Binding-site contacts:
Ligand atom O01 contacts residue ALA53 of chain 1.B at 4.0 Å.
Ligand atom C17 contacts residue MET45 of chain 1.B at 3.5 Å (hydrophobic).
Ligand atom C04 contacts residue MET46 of chain 1.B at 3.7 Å (hydrophobic).
Ligand atom O19 contacts residue ILE127 of chain 1.B at 3.7 Å.
Ligand atom C03 contacts residue THR50 of chain 1.B at 3.6 Å.
Ligand atom C05 contacts residue ALA53 of chain 1.B at 3.5 Å (hydrophobic).
Ligand atom C15 contacts residue PHE128 of chain 1.B at 3.3 Å (hydrophobic).
Ligand atom C18 contacts residue LEU49 of chain 1.B at 4.0 Å (hydrophobic).
Ligand atom O01 contacts residue LEU243 of chain 1.B at 3.1 Å.
Ligand atom O28 contacts residue LEU90 of chain 1.B at 4.0 Å.
Ligand atom C17 contacts residue MET46 of chain 1.B at 4.0 Å (hydrophobic).
Ligand atom O12 contacts residue MET124 of chain 1.B at 3.6 Å.
Ligand atom C29 contacts residue GLU56 of chain 1.B at 3.8 Å.
Ligand atom C14 contacts residue MET124 of chain 1.B at 3.5 Å (hydrophobic).
Ligand atom C15 contacts residue MET124 of chain 1.B at 3.8 Å (hydrophobic).
Ligand atom O01 contacts residue THR50 of chain 1.B at 3.3 Å.
Ligand atom C25 contacts residue LEU94 of chain 1.B at 4.0 Å (hydrophobic).
Ligand atom C30 contacts residue PHE107 of chain 1.B at 3.8 Å (hydrophobic).
Ligand atom O28 contacts residue GLU56 of chain 1.B at 2.2 Å (salt-bridge).
Ligand atom C03 contacts residue LEU49 of chain 1.B at 4.0 Å (hydrophobic).
Ligand atom C18 contacts residue MET46 of chain 1.B at 3.5 Å (hydrophobic).
Ligand atom C02 contacts residue ALA53 of chain 1.B at 3.9 Å (hydrophobic).
Ligand atom O20 contacts residue ILE127 of chain 1.B at 3.0 Å.
Ligand atom C24 contacts residue PHE107 of chain 1.B at 3.8 Å (hydrophobic).
Ligand atom C26 contacts residue LEU90 of chain 1.B at 3.5 Å (hydrophobic).
Ligand atom O12 contacts residue HIS227 of chain 1.B at 4.0 Å.
Ligand atom O19 contacts residue HIS227 of chain 1.B at 3.6 Å.
Ligand atom C06 contacts residue LEU87 of chain 1.B at 4.0 Å (hydrophobic).
Ligand atom O28 contacts residue ARG97 of chain 1.B at 3.3 Å (salt-bridge).
Ligand atom C16 contacts residue PHE128 of chain 1.B at 3.7 Å (hydrophobic).
Ligand atom C13 contacts residue MET124 of chain 1.B at 3.3 Å (hydrophobic).
Ligand atom C02 contacts residue THR50 of chain 1.B at 4.0 Å.
Ligand atom C04 contacts residue LEU49 of chain 1.B at 3.9 Å (hydrophobic).
Ligand atom C26 contacts residue LEU94 of chain 1.B at 4.0 Å (hydrophobic).
Ligand atom C17 contacts residue LEU49 of chain 1.B at 3.7 Å (hydrophobic).
Ligand atom C22 contacts residue PHE107 of chain 1.B at 3.8 Å (hydrophobic).
Ligand atom O19 contacts residue GLY224 of chain 1.B at 3.6 Å.
Ligand atom C27 contacts residue GLU56 of chain 1.B at 3.4 Å.
Ligand atom C18 contacts residue MET124 of chain 1.B at 3.6 Å (hydrophobic).
Ligand atom C16 contacts residue MET45 of chain 1.B at 4.0 Å (hydrophobic).

A small-molecule ligand and the protein it binds are described below.
Small molecule (SMILES): O=S(=O)(Oc1ccccc1)c1ccc(-c2ccc(O)cc2)c(-c2ccc(O)cc2)c1

Sequence of chain 1.B:
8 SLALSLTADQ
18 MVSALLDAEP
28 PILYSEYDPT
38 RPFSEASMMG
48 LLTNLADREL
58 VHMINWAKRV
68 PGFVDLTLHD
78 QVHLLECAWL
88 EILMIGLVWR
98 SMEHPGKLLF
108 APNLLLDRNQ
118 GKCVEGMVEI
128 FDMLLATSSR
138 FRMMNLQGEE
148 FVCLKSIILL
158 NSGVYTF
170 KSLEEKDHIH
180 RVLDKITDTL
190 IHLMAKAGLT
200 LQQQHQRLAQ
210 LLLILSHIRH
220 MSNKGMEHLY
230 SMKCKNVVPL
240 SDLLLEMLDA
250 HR